The protein below binds the small molecule below.
Small molecule (SMILES): CC(=O)N[C@H]1[C@H](O[C@H]2[C@H](O)[C@@H](NC(C)=O)CO[C@@H]2CO)O[C@H](CO)[C@@H](O)[C@@H]1O

Binding-site contacts:
Ligand atom C7 contacts residue ASN13 of chain 1.E at 3.4 Å.
Ligand atom C1 contacts residue ASN13 of chain 1.E at 1.4 Å.
Ligand atom N2 contacts residue ASN13 of chain 1.E at 2.9 Å (h-bond).
Ligand atom C2 contacts residue ASN13 of chain 1.E at 2.5 Å.
Ligand atom O5 contacts residue ASN13 of chain 1.E at 2.4 Å (h-bond).
Ligand atom C4 contacts residue ASN13 of chain 1.E at 4.2 Å.
Ligand atom C5 contacts residue ASN13 of chain 1.E at 3.7 Å.
Ligand atom O7 contacts residue ASN13 of chain 1.E at 3.6 Å.
Ligand atom C3 contacts residue ASN13 of chain 1.E at 3.8 Å.

Sequence of chain 1.E:
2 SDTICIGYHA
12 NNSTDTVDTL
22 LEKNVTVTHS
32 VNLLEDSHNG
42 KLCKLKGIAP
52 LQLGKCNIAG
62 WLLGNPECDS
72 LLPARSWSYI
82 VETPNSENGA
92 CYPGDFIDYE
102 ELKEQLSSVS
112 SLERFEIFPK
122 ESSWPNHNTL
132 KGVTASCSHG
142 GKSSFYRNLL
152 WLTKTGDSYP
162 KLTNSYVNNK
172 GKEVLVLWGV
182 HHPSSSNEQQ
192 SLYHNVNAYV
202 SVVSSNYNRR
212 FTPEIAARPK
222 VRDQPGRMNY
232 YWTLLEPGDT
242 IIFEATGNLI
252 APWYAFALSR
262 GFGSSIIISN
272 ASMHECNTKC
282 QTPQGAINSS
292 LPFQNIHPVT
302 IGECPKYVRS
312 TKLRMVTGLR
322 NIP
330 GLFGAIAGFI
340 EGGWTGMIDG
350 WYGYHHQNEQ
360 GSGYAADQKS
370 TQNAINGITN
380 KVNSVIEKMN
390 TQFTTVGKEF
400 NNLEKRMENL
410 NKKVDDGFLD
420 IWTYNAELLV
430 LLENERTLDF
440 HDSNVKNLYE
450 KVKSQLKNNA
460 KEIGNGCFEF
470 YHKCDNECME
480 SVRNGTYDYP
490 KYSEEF